A small-molecule ligand and the protein it binds are described below.
Small molecule (SMILES): C[C@H](N)C(=O)O

Binding-site contacts:
Ligand atom CA contacts residue GLU61 of chain 1.A at 3.5 Å.
Ligand atom C contacts residue DGL1 of chain 1.C at 1.3 Å.
Ligand atom CA contacts residue ARG233 of chain 1.A at 4.2 Å.
Ligand atom CA contacts residue DGL1 of chain 1.C at 2.4 Å.
Ligand atom CB contacts residue TRP206 of chain 1.A at 3.6 Å (hydrophobic).
Ligand atom O contacts residue ASP234 of chain 1.A at 3.4 Å (salt-bridge).
Ligand atom CB contacts residue ASP215 of chain 1.A at 3.8 Å.
Ligand atom C contacts residue TRP206 of chain 1.A at 4.1 Å (hydrophobic).
Ligand atom CB contacts residue ALA207 of chain 1.A at 3.9 Å (hydrophobic).
Ligand atom O contacts residue TRP206 of chain 1.A at 4.3 Å.
Ligand atom C contacts residue SER217 of chain 1.A at 4.4 Å.
Ligand atom N contacts residue DGL1 of chain 1.C at 3.7 Å.
Ligand atom N contacts residue GLU61 of chain 1.A at 2.7 Å (salt-bridge).
Ligand atom N contacts residue ASP234 of chain 1.A at 2.7 Å (salt-bridge).
Ligand atom N contacts residue TYR96 of chain 1.A at 2.9 Å (h-bond).
Ligand atom CA contacts residue ALA207 of chain 1.A at 4.4 Å (hydrophobic).
Ligand atom C contacts residue ASP234 of chain 1.A at 3.4 Å.
Ligand atom CB contacts residue GLU61 of chain 1.A at 3.5 Å.
Ligand atom CB contacts residue DGL1 of chain 1.C at 3.2 Å.
Ligand atom CA contacts residue TYR96 of chain 1.A at 4.5 Å (hydrophobic).
Ligand atom CB contacts residue LEU60 of chain 1.A at 3.8 Å (hydrophobic).
Ligand atom CA contacts residue ASP215 of chain 1.A at 3.6 Å.
Ligand atom O contacts residue DGL1 of chain 1.C at 2.3 Å (h-bond).
Ligand atom CA contacts residue ASP234 of chain 1.A at 3.4 Å.
Ligand atom C contacts residue ASP215 of chain 1.A at 3.8 Å.

Sequence of chain 1.A:
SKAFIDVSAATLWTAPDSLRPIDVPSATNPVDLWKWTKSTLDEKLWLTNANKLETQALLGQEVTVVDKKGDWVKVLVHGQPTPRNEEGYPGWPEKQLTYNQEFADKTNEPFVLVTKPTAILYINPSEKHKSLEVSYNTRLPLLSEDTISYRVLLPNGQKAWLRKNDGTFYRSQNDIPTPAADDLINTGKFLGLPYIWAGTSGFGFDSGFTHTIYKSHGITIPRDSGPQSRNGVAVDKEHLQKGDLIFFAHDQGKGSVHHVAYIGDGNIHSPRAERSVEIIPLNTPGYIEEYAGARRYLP